Sequence of chain 1.C:
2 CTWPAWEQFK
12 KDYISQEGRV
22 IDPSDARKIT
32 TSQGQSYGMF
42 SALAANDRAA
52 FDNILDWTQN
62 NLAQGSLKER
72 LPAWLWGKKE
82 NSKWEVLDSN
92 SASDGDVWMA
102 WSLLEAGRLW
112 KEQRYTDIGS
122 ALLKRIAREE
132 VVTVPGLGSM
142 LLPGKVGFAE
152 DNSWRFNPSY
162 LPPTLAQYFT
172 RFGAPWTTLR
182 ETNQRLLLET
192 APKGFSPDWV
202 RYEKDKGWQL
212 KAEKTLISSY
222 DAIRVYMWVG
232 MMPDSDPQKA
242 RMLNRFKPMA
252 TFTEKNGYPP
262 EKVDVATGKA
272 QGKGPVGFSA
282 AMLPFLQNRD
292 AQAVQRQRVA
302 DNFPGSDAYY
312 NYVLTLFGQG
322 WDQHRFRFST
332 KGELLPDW

This small molecule binds to this protein.
Small molecule (SMILES): OC[C@H]1O[C@@H](O[C@H]2[C@H](O)[C@@H](O)[C@H](O[C@H]3[C@H](O)[C@@H](O)[C@H](O[C@H]4[C@H](O)[C@@H](O)[C@H](O[C@H]5[C@H](O)[C@@H](O)[C@H](O)O[C@@H]5CO)O[C@@H]4CO)O[C@@H]3CO)O[C@@H]2CO)[C@H](O)[C@@H](O)[C@@H]1O

Binding-site contacts:
Ligand atom O6 contacts residue PHE149 of chain 1.C at 3.5 Å.
Ligand atom C4 contacts residue TRP75 of chain 1.C at 4.0 Å (hydrophobic).
Ligand atom C5 contacts residue TRP75 of chain 1.C at 3.5 Å (hydrophobic).
Ligand atom O6 contacts residue ALA93 of chain 1.C at 4.0 Å.
Ligand atom C6 contacts residue THR32 of chain 1.C at 3.9 Å.
Ligand atom C2 contacts residue ASP89 of chain 1.C at 3.7 Å.
Ligand atom O2 contacts residue ASN91 of chain 1.C at 2.9 Å (h-bond).
Ligand atom O2 contacts residue ASP222 of chain 1.C at 3.7 Å.
Ligand atom C3 contacts residue ASP95 of chain 1.C at 3.3 Å.
Ligand atom C4 contacts residue ALA93 of chain 1.C at 3.9 Å (hydrophobic).
Ligand atom C6 contacts residue ASN91 of chain 1.C at 4.0 Å.
Ligand atom O4 contacts residue GLY148 of chain 1.C at 3.3 Å.
Ligand atom C2 contacts residue GLN34 of chain 1.C at 3.6 Å.
Ligand atom C6 contacts residue SER92 of chain 1.C at 3.3 Å.
Ligand atom C2 contacts residue TYR161 of chain 1.C at 3.4 Å (hydrophobic).
Ligand atom C2 contacts residue ASP95 of chain 1.C at 3.5 Å.
Ligand atom O4 contacts residue TYR161 of chain 1.C at 3.2 Å (h-bond).
Ligand atom C2 contacts residue ASN91 of chain 1.C at 3.7 Å.
Ligand atom O3 contacts residue ASP95 of chain 1.C at 2.8 Å (salt-bridge).
Ligand atom O1 contacts residue GLN34 of chain 1.C at 2.4 Å (h-bond).
Ligand atom O2 contacts residue GLY148 of chain 1.C at 2.8 Å (h-bond).
Ligand atom O5 contacts residue ALA93 of chain 1.C at 3.6 Å.
Ligand atom C3 contacts residue ASN91 of chain 1.C at 3.6 Å.
Ligand atom C2 contacts residue GLY148 of chain 1.C at 3.7 Å.
Ligand atom O6 contacts residue SER92 of chain 1.C at 2.9 Å (h-bond).
Ligand atom C4 contacts residue TYR161 of chain 1.C at 3.8 Å (hydrophobic).
Ligand atom C6 contacts residue TRP75 of chain 1.C at 3.3 Å (hydrophobic).
Ligand atom C1 contacts residue ASN91 of chain 1.C at 4.0 Å.
Ligand atom C3 contacts residue ALA93 of chain 1.C at 3.8 Å (hydrophobic).
Ligand atom O4 contacts residue TRP75 of chain 1.C at 3.9 Å.
Ligand atom O3 contacts residue GLN34 of chain 1.C at 3.5 Å.
Ligand atom O3 contacts residue ALA93 of chain 1.C at 3.6 Å.
Ligand atom O2 contacts residue TYR161 of chain 1.C at 2.6 Å (h-bond).
Ligand atom O6 contacts residue THR32 of chain 1.C at 3.7 Å.
Ligand atom O6 contacts residue ASN91 of chain 1.C at 3.6 Å.
Ligand atom O6 contacts residue ARG156 of chain 1.C at 3.5 Å (salt-bridge).
Ligand atom O6 contacts residue PRO144 of chain 1.C at 3.8 Å.
Ligand atom C3 contacts residue TYR161 of chain 1.C at 3.2 Å (hydrophobic).
Ligand atom C1 contacts residue GLN34 of chain 1.C at 3.3 Å.
Ligand atom O2 contacts residue ASP89 of chain 1.C at 2.9 Å (salt-bridge).